Sequence of chain 1.A:
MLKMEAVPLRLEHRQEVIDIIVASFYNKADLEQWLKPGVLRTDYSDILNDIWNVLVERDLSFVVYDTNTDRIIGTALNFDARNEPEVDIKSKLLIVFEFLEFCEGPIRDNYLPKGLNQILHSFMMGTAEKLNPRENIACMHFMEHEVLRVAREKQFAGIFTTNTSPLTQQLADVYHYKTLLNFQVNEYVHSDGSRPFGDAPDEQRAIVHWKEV

A protein and the small-molecule ligand that binds it are described below.
Small molecule (SMILES): NCCc1c[nH]cn1

Binding-site contacts:
Ligand atom CE1 contacts residue LEU100 of chain 1.A at 4.5 Å (hydrophobic).
Ligand atom N contacts residue PHE123 of chain 1.A at 3.6 Å (h-bond).
Ligand atom CE1 contacts residue PHE25 of chain 1.A at 3.7 Å (hydrophobic).
Ligand atom CD2 contacts residue THR164 of chain 1.A at 3.7 Å.
Ligand atom CA contacts residue PHE123 of chain 1.A at 4.5 Å (hydrophobic).
Ligand atom ND1 contacts residue PHE25 of chain 1.A at 3.8 Å.
Ligand atom CB contacts residue LEU100 of chain 1.A at 4.4 Å (hydrophobic).
Ligand atom N contacts residue THR162 of chain 1.A at 3.1 Å (h-bond).
Ligand atom NE2 contacts residue PHE25 of chain 1.A at 3.9 Å.
Ligand atom CG contacts residue LEU100 of chain 1.A at 4.2 Å (hydrophobic).
Ligand atom CB contacts residue THR164 of chain 1.A at 3.3 Å.
Ligand atom CE1 contacts residue GLU32 of chain 1.A at 3.7 Å.
Ligand atom CD2 contacts residue LEU31 of chain 1.A at 4.3 Å (hydrophobic).
Ligand atom NE2 contacts residue VAL96 of chain 1.A at 3.9 Å.
Ligand atom CA contacts residue THR162 of chain 1.A at 3.2 Å.
Ligand atom CE1 contacts residue VAL96 of chain 1.A at 4.1 Å (hydrophobic).
Ligand atom CA contacts residue LEU100 of chain 1.A at 3.7 Å (hydrophobic).
Ligand atom CD2 contacts residue VAL96 of chain 1.A at 4.4 Å (hydrophobic).
Ligand atom CD2 contacts residue PHE25 of chain 1.A at 4.1 Å (hydrophobic).
Ligand atom CD2 contacts residue GLU32 of chain 1.A at 4.0 Å.
Ligand atom N contacts residue THR161 of chain 1.A at 4.3 Å.
Ligand atom CB contacts residue THR162 of chain 1.A at 3.7 Å.
Ligand atom CG contacts residue THR164 of chain 1.A at 3.9 Å.
Ligand atom NE2 contacts residue GLU32 of chain 1.A at 3.0 Å (salt-bridge).
Ligand atom ND1 contacts residue LEU100 of chain 1.A at 4.0 Å.
Ligand atom N contacts residue SER122 of chain 1.A at 4.4 Å.
Ligand atom CG contacts residue PHE25 of chain 1.A at 4.1 Å (hydrophobic).